The protein below binds the small molecule below.
Small molecule (SMILES): C[C@@H](O)[C@@H](C)O

Sequence of chain 1.A:
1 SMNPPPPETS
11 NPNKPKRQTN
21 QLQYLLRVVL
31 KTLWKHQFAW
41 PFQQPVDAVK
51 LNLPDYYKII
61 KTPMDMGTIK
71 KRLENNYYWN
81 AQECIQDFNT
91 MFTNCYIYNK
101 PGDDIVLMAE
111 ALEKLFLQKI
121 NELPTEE

Binding-site contacts:
Ligand atom C2 contacts residue LYS61 of chain 1.A at 4.0 Å.
Ligand atom C4 contacts residue ILE97 of chain 1.A at 3.7 Å (hydrophobic).
Ligand atom O6 contacts residue ILE59 of chain 1.A at 2.8 Å (h-bond).
Ligand atom C1 contacts residue ASN94 of chain 1.A at 3.3 Å.
Ligand atom C1 contacts residue THR62 of chain 1.A at 4.2 Å.
Ligand atom C3 contacts residue ILE60 of chain 1.A at 4.2 Å (hydrophobic).
Ligand atom C3 contacts residue ASN94 of chain 1.A at 4.3 Å.
Ligand atom O5 contacts residue ILE60 of chain 1.A at 3.6 Å.
Ligand atom C1 contacts residue ILE97 of chain 1.A at 4.1 Å (hydrophobic).
Ligand atom C3 contacts residue ILE97 of chain 1.A at 3.9 Å (hydrophobic).
Ligand atom O6 contacts residue LYS61 of chain 1.A at 2.9 Å (salt-bridge).
Ligand atom O5 contacts residue ASN94 of chain 1.A at 2.8 Å (h-bond).
Ligand atom O5 contacts residue PRO63 of chain 1.A at 4.5 Å.
Ligand atom O5 contacts residue THR62 of chain 1.A at 2.9 Å (h-bond).
Ligand atom C3 contacts residue ILE59 of chain 1.A at 3.7 Å (hydrophobic).
Ligand atom O6 contacts residue ILE60 of chain 1.A at 3.6 Å.
Ligand atom O6 contacts residue THR62 of chain 1.A at 4.3 Å.
Ligand atom C2 contacts residue THR62 of chain 1.A at 3.7 Å.
Ligand atom C2 contacts residue ASN94 of chain 1.A at 3.6 Å.
Ligand atom C4 contacts residue ILE59 of chain 1.A at 4.5 Å (hydrophobic).
Ligand atom O5 contacts residue LYS61 of chain 1.A at 3.3 Å (salt-bridge).
Ligand atom C3 contacts residue LYS61 of chain 1.A at 4.0 Å.